Sequence of chain 1.A:
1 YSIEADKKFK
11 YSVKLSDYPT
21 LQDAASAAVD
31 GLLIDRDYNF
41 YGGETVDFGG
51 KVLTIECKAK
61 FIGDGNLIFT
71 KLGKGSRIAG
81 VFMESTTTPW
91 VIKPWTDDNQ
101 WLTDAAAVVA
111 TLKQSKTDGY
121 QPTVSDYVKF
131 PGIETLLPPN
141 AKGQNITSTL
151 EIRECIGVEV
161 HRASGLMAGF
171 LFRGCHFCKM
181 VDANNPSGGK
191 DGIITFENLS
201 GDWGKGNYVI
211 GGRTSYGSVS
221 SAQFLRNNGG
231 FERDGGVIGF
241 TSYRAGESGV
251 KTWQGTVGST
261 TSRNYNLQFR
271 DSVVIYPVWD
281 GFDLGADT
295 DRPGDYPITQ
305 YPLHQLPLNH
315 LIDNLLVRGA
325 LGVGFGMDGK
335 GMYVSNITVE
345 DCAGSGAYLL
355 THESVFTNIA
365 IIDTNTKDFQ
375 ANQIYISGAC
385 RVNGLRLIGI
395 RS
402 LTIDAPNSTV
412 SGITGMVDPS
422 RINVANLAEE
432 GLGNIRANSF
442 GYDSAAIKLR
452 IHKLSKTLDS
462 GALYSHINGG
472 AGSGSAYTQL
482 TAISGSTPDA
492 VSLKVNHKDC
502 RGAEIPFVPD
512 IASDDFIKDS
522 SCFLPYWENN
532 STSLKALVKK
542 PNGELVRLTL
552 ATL

The small molecule below binds the protein below.
Small molecule (SMILES): C[C@@H]1O[C@@H](O)[C@H](O)[C@H](O)[C@H]1O[C@H]1O[C@H](CO)[C@@H](O)[C@H](O[C@H]2O[C@H](C)[C@H](O)C[C@H]2O)[C@@H]1O[C@H]1O[C@H](CO)[C@H](O)[C@H](O[C@@H]2O[C@@H](C)[C@H](O[C@H]3O[C@H](CO)[C@@H](O)[C@H](O[C@H]4O[C@H](C)[C@H](O)C[C@H]4O)[C@@H]3O[C@H]3O[C@H](CO)[C@H](O)[C@H](O)[C@H]3O)[C@@H](O)[C@H]2O)[C@H]1O

Binding-site contacts:
Ligand atom O4 contacts residue THR288 of chain 1.A at 3.6 Å.
Ligand atom C6 contacts residue TRP279 of chain 1.A at 3.7 Å (hydrophobic).
Ligand atom C3 contacts residue GLN254 of chain 1.A at 3.7 Å.
Ligand atom O2 contacts residue ASP191 of chain 1.A at 3.1 Å (salt-bridge).
Ligand atom O6 contacts residue GLN254 of chain 1.A at 3.0 Å (h-bond).
Ligand atom C6 contacts residue GLU197 of chain 1.A at 3.7 Å.
Ligand atom O6 contacts residue GLU247 of chain 1.A at 2.6 Å (salt-bridge).
Ligand atom O2 contacts residue ASP283 of chain 1.A at 2.9 Å (salt-bridge).
Ligand atom O5 contacts residue VAL257 of chain 1.A at 3.4 Å.
Ligand atom O4 contacts residue LEU199 of chain 1.A at 3.7 Å.
Ligand atom C6 contacts residue GLU247 of chain 1.A at 3.3 Å.
Ligand atom O5 contacts residue TRP279 of chain 1.A at 3.5 Å.
Ligand atom C2 contacts residue ASP191 of chain 1.A at 3.6 Å.
Ligand atom C5 contacts residue TRP253 of chain 1.A at 3.7 Å (hydrophobic).
Ligand atom C1 contacts residue LYS251 of chain 1.A at 3.7 Å.
Ligand atom O6 contacts residue LYS251 of chain 1.A at 2.8 Å (salt-bridge).
Ligand atom O1 contacts residue ASP280 of chain 1.A at 2.7 Å (salt-bridge).
Ligand atom O5 contacts residue LYS251 of chain 1.A at 2.9 Å (salt-bridge).
Ligand atom C2 contacts residue ASP283 of chain 1.A at 3.6 Å.
Ligand atom O2 contacts residue GLU197 of chain 1.A at 2.5 Å (salt-bridge).
Ligand atom C3 contacts residue ASP283 of chain 1.A at 3.7 Å.
Ligand atom C6 contacts residue SER125 of chain 1.A at 3.5 Å.
Ligand atom O3 contacts residue GLN254 of chain 1.A at 3.2 Å (h-bond).
Ligand atom C2 contacts residue GLU197 of chain 1.A at 3.3 Å.
Ligand atom C6 contacts residue TRP253 of chain 1.A at 3.7 Å (hydrophobic).
Ligand atom C6 contacts residue GLY258 of chain 1.A at 3.7 Å.
Ligand atom O5 contacts residue GLU247 of chain 1.A at 3.6 Å (salt-bridge).
Ligand atom O6 contacts residue TRP253 of chain 1.A at 3.7 Å.
Ligand atom C1 contacts residue ASP280 of chain 1.A at 3.5 Å.
Ligand atom O5 contacts residue GLU247 of chain 1.A at 3.7 Å.
Ligand atom C4 contacts residue GLU247 of chain 1.A at 3.4 Å.
Ligand atom O1 contacts residue TRP279 of chain 1.A at 3.6 Å.
Ligand atom O3 contacts residue GLU247 of chain 1.A at 3.5 Å (salt-bridge).
Ligand atom O3 contacts residue LYS251 of chain 1.A at 3.2 Å (salt-bridge).
Ligand atom O6 contacts residue LYS251 of chain 1.A at 3.1 Å (salt-bridge).
Ligand atom C4 contacts residue GLU197 of chain 1.A at 3.5 Å.
Ligand atom C5 contacts residue GLU197 of chain 1.A at 3.5 Å.
Ligand atom C6 contacts residue SER125 of chain 1.A at 3.6 Å.
Ligand atom O2 contacts residue ARG173 of chain 1.A at 2.8 Å (salt-bridge).
Ligand atom O3 contacts residue ASP283 of chain 1.A at 2.7 Å (salt-bridge).